Sequence of chain 2.A:
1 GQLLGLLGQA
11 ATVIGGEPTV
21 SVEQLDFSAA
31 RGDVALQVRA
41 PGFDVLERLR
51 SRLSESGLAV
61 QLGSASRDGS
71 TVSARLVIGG

Binding-site contacts:
Ligand atom CB contacts residue ASP68 of chain 2.A at 3.3 Å.
Ligand atom OE2 contacts residue SER66 of chain 2.A at 3.3 Å (h-bond).
Ligand atom CB contacts residue ARG67 of chain 2.A at 3.3 Å.
Ligand atom CD contacts residue SER66 of chain 2.A at 3.0 Å.
Ligand atom OE1 contacts residue ASP68 of chain 2.A at 4.2 Å.
Ligand atom CD contacts residue ARG67 of chain 2.A at 3.9 Å.
Ligand atom OE1 contacts residue SER66 of chain 2.A at 2.9 Å (h-bond).
Ligand atom CG contacts residue ARG67 of chain 2.A at 3.3 Å.
Ligand atom OE1 contacts residue ARG67 of chain 2.A at 3.7 Å.
Ligand atom CG contacts residue SER66 of chain 2.A at 3.7 Å.

The small molecule below binds the protein below.
Small molecule (SMILES): N[C@@H](CCC(=O)O)C(=O)O